Binding-site contacts:
Ligand atom P contacts residue SER109 of chain 1.A at 3.8 Å.
Ligand atom P contacts residue PRO108 of chain 1.A at 4.0 Å.
Ligand atom OP1 contacts residue ILE106 of chain 1.A at 4.2 Å.
Ligand atom P contacts residue GLY105 of chain 1.A at 3.9 Å.
Ligand atom O3' contacts residue ARG254 of chain 1.A at 3.4 Å (salt-bridge).
Ligand atom OP2 contacts residue SER109 of chain 1.A at 2.9 Å (h-bond).
Ligand atom OP2 contacts residue GLY107 of chain 1.A at 4.2 Å.
Ligand atom C3' contacts residue SER109 of chain 1.A at 4.0 Å.
Ligand atom C5' contacts residue GLY105 of chain 1.A at 4.1 Å.
Ligand atom C4' contacts residue GLY107 of chain 1.A at 4.3 Å.
Ligand atom P contacts residue ALA110 of chain 1.A at 3.9 Å.
Ligand atom O3' contacts residue SER109 of chain 1.A at 4.0 Å.
Ligand atom O3' contacts residue GLY107 of chain 1.A at 3.8 Å.
Ligand atom C5' contacts residue GLY105 of chain 1.A at 3.8 Å.
Ligand atom OP1 contacts residue NA1 of chain 1.H at 2.5 Å (h-bond).
Ligand atom OP1 contacts residue SER104 of chain 1.A at 3.6 Å.
Ligand atom OP1 contacts residue GLY107 of chain 1.A at 3.0 Å (h-bond).
Ligand atom C5' contacts residue HIS135 of chain 1.A at 4.2 Å.
Ligand atom C4' contacts residue GLY105 of chain 1.A at 4.0 Å.
Ligand atom OP1 contacts residue PRO108 of chain 1.A at 4.1 Å.
Ligand atom OP1 contacts residue ALA110 of chain 1.A at 2.8 Å (h-bond).
Ligand atom C5' contacts residue SER104 of chain 1.A at 4.2 Å.
Ligand atom OP1 contacts residue SER109 of chain 1.A at 3.6 Å.
Ligand atom OP2 contacts residue ILE106 of chain 1.A at 4.2 Å.
Ligand atom O3' contacts residue ILE106 of chain 1.A at 3.8 Å.
Ligand atom C3' contacts residue GLY107 of chain 1.A at 4.0 Å.
Ligand atom P contacts residue NA1 of chain 1.H at 3.5 Å.
Ligand atom C5' contacts residue GLY107 of chain 1.A at 3.6 Å.
Ligand atom OP1 contacts residue GLY105 of chain 1.A at 2.7 Å (h-bond).
Ligand atom OP2 contacts residue PRO108 of chain 1.A at 3.2 Å (h-bond).
Ligand atom OP2 contacts residue GLY107 of chain 1.A at 3.4 Å.
Ligand atom OP2 contacts residue NA1 of chain 1.H at 3.6 Å.
Ligand atom O3' contacts residue GLY105 of chain 1.A at 3.5 Å.
Ligand atom P contacts residue ILE106 of chain 1.A at 4.3 Å.
Ligand atom O5' contacts residue GLY107 of chain 1.A at 3.1 Å.
Ligand atom OP1 contacts residue VAL103 of chain 1.A at 3.8 Å.
Ligand atom OP1 contacts residue ILE106 of chain 1.A at 3.5 Å (h-bond).
Ligand atom OP2 contacts residue ALA110 of chain 1.A at 4.1 Å.
Ligand atom P contacts residue GLY107 of chain 1.A at 3.4 Å.
Ligand atom O3' contacts residue NA1 of chain 1.H at 4.3 Å.

Sequence of chain 1.A:
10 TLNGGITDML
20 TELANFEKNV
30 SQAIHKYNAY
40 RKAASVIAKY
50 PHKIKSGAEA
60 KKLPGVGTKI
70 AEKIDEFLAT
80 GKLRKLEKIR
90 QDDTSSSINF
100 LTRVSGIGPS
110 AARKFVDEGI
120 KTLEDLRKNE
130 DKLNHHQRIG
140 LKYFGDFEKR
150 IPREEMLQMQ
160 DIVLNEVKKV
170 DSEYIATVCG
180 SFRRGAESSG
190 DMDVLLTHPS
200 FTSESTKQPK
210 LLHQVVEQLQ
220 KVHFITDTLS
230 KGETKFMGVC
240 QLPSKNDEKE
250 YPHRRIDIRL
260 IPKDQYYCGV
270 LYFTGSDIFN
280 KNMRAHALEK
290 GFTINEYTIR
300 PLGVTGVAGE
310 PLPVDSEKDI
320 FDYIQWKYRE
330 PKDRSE

This protein binds this small molecule.
Small molecule (SMILES): Cc1cn([C@H]2C[C@H](O[P](=O)(O)OC[C@H]3O[C@@H](n4cnc5c(=O)nc(N)[nH]c54)C[C@@H]3O[P](=O)(O)OC[C@H]3O[C@@H](n4ccc(N)nc4=O)C[C@@H]3O[P](=O)(O)OC[C@H]3O[C@@H](n4cnc5c(=O)nc(N)[nH]c54)C[C@@H]3O)[C@@H](CO[P](=O)(O)O[C@H]3C[C@H](n4cnc5c(N)ncnc54)O[C@@H]3CO[P](=O)(O)O[C@H]3C[C@H](n4cnc5c(=O)nc(N)[nH]c54)O[C@@H]3CO[P](=O)(O)O[C@H]3C[C@H](n4cc(C)c(=O)[nH]c4=O)O[C@@H]3CO[P](=O)(O)O[C@H]3C[C@H](n4ccc(N)nc4=O)O[C@@H]3CO[P](=O)(O)O[C@H]3C[C@H](n4cnc5c(=O)nc(N)[nH]c54)O[C@@H]3CO)O2)c(=O)[nH]c1=O